Binding-site contacts:
Ligand atom N2 contacts residue ASN414 of chain 1.A at 2.9 Å (h-bond).
Ligand atom O6 contacts residue PRO259 of chain 1.A at 3.7 Å.
Ligand atom C5 contacts residue ASN414 of chain 1.A at 3.8 Å.
Ligand atom O5 contacts residue PRO259 of chain 1.A at 3.6 Å.
Ligand atom O5 contacts residue ASN414 of chain 1.A at 2.5 Å (h-bond).
Ligand atom C4 contacts residue ASN414 of chain 1.A at 4.3 Å.
Ligand atom C8 contacts residue ASN414 of chain 1.A at 4.1 Å.
Ligand atom O7 contacts residue ASN414 of chain 1.A at 3.8 Å.
Ligand atom O7 contacts residue ASN230 of chain 1.A at 4.2 Å.
Ligand atom C7 contacts residue ASN230 of chain 1.A at 4.1 Å.
Ligand atom C1 contacts residue PRO259 of chain 1.A at 4.3 Å (hydrophobic).
Ligand atom C3 contacts residue ASN414 of chain 1.A at 3.9 Å.
Ligand atom C8 contacts residue ASN230 of chain 1.A at 3.4 Å.
Ligand atom C8 contacts residue VAL412 of chain 1.A at 4.5 Å (hydrophobic).
Ligand atom C1 contacts residue ASN414 of chain 1.A at 1.5 Å.
Ligand atom C7 contacts residue NAG1 of chain 1.L at 4.2 Å.
Ligand atom C7 contacts residue ASN414 of chain 1.A at 3.5 Å.
Ligand atom C8 contacts residue NAG1 of chain 1.L at 3.3 Å.
Ligand atom C2 contacts residue ASN414 of chain 1.A at 2.5 Å.

A small-molecule ligand and the protein it binds are described below.
Small molecule (SMILES): CC(=O)N[C@H]1[C@H](O[C@H]2[C@H](O)[C@@H](NC(C)=O)CO[C@@H]2CO)O[C@H](CO)[C@@H](O)[C@@H]1O

Sequence of chain 1.A:
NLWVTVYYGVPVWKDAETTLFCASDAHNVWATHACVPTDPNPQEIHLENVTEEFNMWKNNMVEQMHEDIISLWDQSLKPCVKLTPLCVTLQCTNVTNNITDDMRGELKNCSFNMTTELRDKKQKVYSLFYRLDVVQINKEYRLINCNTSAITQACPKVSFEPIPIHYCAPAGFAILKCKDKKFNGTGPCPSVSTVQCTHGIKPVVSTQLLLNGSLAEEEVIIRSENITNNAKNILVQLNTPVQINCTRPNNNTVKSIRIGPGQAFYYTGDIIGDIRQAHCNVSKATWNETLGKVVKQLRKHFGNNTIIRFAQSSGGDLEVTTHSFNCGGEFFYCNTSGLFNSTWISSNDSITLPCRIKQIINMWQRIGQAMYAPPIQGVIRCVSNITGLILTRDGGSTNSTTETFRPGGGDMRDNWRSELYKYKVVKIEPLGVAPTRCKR